A protein and the small-molecule ligand that binds it are described below.
Small molecule (SMILES): CCOP(=O)(O)N(C)C

Sequence of chain 1.A:
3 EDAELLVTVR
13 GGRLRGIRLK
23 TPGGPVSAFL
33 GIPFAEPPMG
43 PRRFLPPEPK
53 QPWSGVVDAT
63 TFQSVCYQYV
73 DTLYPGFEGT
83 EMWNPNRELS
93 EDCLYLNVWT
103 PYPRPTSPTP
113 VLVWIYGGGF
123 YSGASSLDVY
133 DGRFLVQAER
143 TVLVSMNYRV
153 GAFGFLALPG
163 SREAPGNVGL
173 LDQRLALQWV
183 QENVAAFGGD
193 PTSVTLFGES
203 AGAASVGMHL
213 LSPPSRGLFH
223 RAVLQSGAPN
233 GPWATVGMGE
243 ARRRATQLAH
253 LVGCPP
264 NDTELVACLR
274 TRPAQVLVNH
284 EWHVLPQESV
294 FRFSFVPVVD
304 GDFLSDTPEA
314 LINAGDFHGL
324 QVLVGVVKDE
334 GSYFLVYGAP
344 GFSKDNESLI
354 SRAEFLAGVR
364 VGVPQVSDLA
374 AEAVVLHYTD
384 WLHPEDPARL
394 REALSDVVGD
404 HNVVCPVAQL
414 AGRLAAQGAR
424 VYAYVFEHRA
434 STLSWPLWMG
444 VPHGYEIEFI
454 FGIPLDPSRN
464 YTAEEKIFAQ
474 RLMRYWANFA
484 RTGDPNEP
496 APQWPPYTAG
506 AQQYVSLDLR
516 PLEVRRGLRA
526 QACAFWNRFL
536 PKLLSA

Binding-site contacts:
Ligand atom P01 contacts residue ALA203 of chain 1.A at 3.1 Å.
Ligand atom C08 contacts residue GLY121 of chain 1.A at 4.0 Å.
Ligand atom C05 contacts residue PHE296 of chain 1.A at 3.6 Å (hydrophobic).
Ligand atom C04 contacts residue PHE296 of chain 1.A at 3.9 Å (hydrophobic).
Ligand atom O06 contacts residue SER202 of chain 1.A at 1.9 Å (h-bond).
Ligand atom C07 contacts residue SER202 of chain 1.A at 3.2 Å.
Ligand atom C07 contacts residue GLY120 of chain 1.A at 4.0 Å.
Ligand atom O02 contacts residue ALA203 of chain 1.A at 3.1 Å (h-bond).
Ligand atom C07 contacts residue HIS446 of chain 1.A at 3.6 Å.
Ligand atom P01 contacts residue SER202 of chain 1.A at 1.3 Å.
Ligand atom C07 contacts residue GLY121 of chain 1.A at 4.3 Å.
Ligand atom C05 contacts residue ALA203 of chain 1.A at 3.9 Å (hydrophobic).
Ligand atom O02 contacts residue GLY119 of chain 1.A at 4.0 Å.
Ligand atom O06 contacts residue GLU201 of chain 1.A at 4.5 Å.
Ligand atom C05 contacts residue PHE294 of chain 1.A at 4.3 Å (hydrophobic).
Ligand atom C04 contacts residue PHE337 of chain 1.A at 3.5 Å (hydrophobic).
Ligand atom C08 contacts residue PHE337 of chain 1.A at 4.2 Å (hydrophobic).
Ligand atom C05 contacts residue TRP235 of chain 1.A at 3.3 Å (hydrophobic).
Ligand atom P01 contacts residue HIS446 of chain 1.A at 3.8 Å.
Ligand atom O02 contacts residue SER202 of chain 1.A at 2.6 Å (h-bond).
Ligand atom C04 contacts residue HIS446 of chain 1.A at 4.5 Å.
Ligand atom N03 contacts residue ALA203 of chain 1.A at 4.0 Å.
Ligand atom C05 contacts residue GLY121 of chain 1.A at 3.6 Å.
Ligand atom C04 contacts residue SER202 of chain 1.A at 3.1 Å.
Ligand atom N03 contacts residue SER202 of chain 1.A at 2.2 Å (h-bond).
Ligand atom O06 contacts residue HIS446 of chain 1.A at 2.8 Å (h-bond).
Ligand atom P01 contacts residue GLY120 of chain 1.A at 4.2 Å.
Ligand atom O02 contacts residue GLY121 of chain 1.A at 2.7 Å (h-bond).
Ligand atom N03 contacts residue PHE296 of chain 1.A at 4.5 Å.
Ligand atom C05 contacts residue SER202 of chain 1.A at 3.3 Å.
Ligand atom C08 contacts residue GLY120 of chain 1.A at 4.2 Å.
Ligand atom N03 contacts residue GLY121 of chain 1.A at 4.2 Å.
Ligand atom C04 contacts residue PHE294 of chain 1.A at 3.7 Å (hydrophobic).
Ligand atom N03 contacts residue TRP235 of chain 1.A at 4.4 Å.
Ligand atom O02 contacts residue GLY120 of chain 1.A at 3.0 Å (h-bond).
Ligand atom P01 contacts residue GLY121 of chain 1.A at 4.0 Å.
Ligand atom N03 contacts residue PHE294 of chain 1.A at 4.3 Å.
Ligand atom C08 contacts residue SER202 of chain 1.A at 4.1 Å.